Sequence of chain 1.A:
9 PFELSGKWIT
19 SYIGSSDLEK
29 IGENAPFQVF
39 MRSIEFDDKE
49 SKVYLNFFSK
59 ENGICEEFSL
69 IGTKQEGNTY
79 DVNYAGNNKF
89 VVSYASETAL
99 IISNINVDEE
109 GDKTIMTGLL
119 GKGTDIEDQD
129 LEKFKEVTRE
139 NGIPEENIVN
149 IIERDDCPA

Binding-site contacts:
Ligand atom C8 contacts residue VAL37 of chain 1.A at 4.1 Å (hydrophobic).
Ligand atom C11 contacts residue VAL37 of chain 1.A at 3.6 Å (hydrophobic).
Ligand atom C9 contacts residue ILE100 of chain 1.A at 4.5 Å (hydrophobic).
Ligand atom C5 contacts residue MET39 of chain 1.A at 4.2 Å (hydrophobic).
Ligand atom C4 contacts residue MET39 of chain 1.A at 3.2 Å (hydrophobic).
Ligand atom C4 contacts residue LEU53 of chain 1.A at 3.3 Å (hydrophobic).
Ligand atom C3 contacts residue PHE55 of chain 1.A at 3.9 Å (hydrophobic).
Ligand atom C6 contacts residue LEU118 of chain 1.A at 3.7 Å (hydrophobic).
Ligand atom C7 contacts residue MET39 of chain 1.A at 3.0 Å (hydrophobic).
Ligand atom C8 contacts residue MET39 of chain 1.A at 4.0 Å (hydrophobic).
Ligand atom C10 contacts residue MET114 of chain 1.A at 4.1 Å (hydrophobic).
Ligand atom C11 contacts residue MET114 of chain 1.A at 4.4 Å (hydrophobic).
Ligand atom C2 contacts residue LEU53 of chain 1.A at 3.5 Å (hydrophobic).
Ligand atom C5 contacts residue LEU53 of chain 1.A at 4.2 Å (hydrophobic).
Ligand atom O1 contacts residue ASN102 of chain 1.A at 3.8 Å.
Ligand atom C6 contacts residue MET39 of chain 1.A at 3.2 Å (hydrophobic).
Ligand atom C1 contacts residue LEU53 of chain 1.A at 4.2 Å (hydrophobic).
Ligand atom C6 contacts residue ILE42 of chain 1.A at 3.6 Å (hydrophobic).
Ligand atom C8 contacts residue LEU118 of chain 1.A at 4.5 Å (hydrophobic).
Ligand atom O1 contacts residue ASN86 of chain 1.A at 4.4 Å.
Ligand atom C3 contacts residue LEU53 of chain 1.A at 3.2 Å (hydrophobic).
Ligand atom C7 contacts residue THR18 of chain 1.A at 4.3 Å.
Ligand atom C3 contacts residue MET39 of chain 1.A at 3.8 Å (hydrophobic).
Ligand atom O1 contacts residue VAL80 of chain 1.A at 4.5 Å.
Ligand atom C7 contacts residue ILE100 of chain 1.A at 4.5 Å (hydrophobic).
Ligand atom C7 contacts residue LEU118 of chain 1.A at 3.4 Å (hydrophobic).
Ligand atom O1 contacts residue PHE35 of chain 1.A at 3.9 Å.
Ligand atom C6 contacts residue ILE100 of chain 1.A at 4.3 Å (hydrophobic).
Ligand atom C1 contacts residue VAL80 of chain 1.A at 4.2 Å (hydrophobic).
Ligand atom C11 contacts residue PHE35 of chain 1.A at 4.0 Å (hydrophobic).

A protein and the small-molecule ligand that binds it are described below.
Small molecule (SMILES): CCCCCCCCCCC=O